Sequence of chain 1.A:
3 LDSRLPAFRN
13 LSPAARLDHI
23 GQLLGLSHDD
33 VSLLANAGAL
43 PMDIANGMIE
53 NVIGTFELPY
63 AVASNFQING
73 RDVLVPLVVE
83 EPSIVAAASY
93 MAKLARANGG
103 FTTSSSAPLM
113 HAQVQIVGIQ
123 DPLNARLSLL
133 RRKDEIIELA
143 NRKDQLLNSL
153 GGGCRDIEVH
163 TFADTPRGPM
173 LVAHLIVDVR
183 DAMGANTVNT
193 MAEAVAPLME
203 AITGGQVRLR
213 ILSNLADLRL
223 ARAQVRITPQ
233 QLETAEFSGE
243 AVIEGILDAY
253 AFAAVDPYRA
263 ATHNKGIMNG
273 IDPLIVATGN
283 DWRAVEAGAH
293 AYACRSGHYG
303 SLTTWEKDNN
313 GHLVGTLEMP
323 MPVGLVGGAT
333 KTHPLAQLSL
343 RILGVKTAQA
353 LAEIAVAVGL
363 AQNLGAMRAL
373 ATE

The small molecule below binds the protein below.
Small molecule (SMILES): C[C@@](O)(CCS)CC(=O)O

Binding-site contacts:
Ligand atom S2 contacts residue ASN271 of chain 1.A at 3.4 Å (h-bond).
Ligand atom C3 contacts residue ALA368 of chain 1.A at 4.5 Å (hydrophobic).
Ligand atom C6 contacts residue GOL1 of chain 1.F at 3.9 Å.
Ligand atom C4 contacts residue THR264 of chain 1.A at 3.5 Å.
Ligand atom C2 contacts residue ASN271 of chain 1.A at 3.7 Å.
Ligand atom C5 contacts residue ALA368 of chain 1.A at 4.0 Å (hydrophobic).
Ligand atom O7 contacts residue ILE213 of chain 1.B at 3.7 Å.
Ligand atom C5 contacts residue HIS265 of chain 1.A at 4.4 Å.
Ligand atom S2 contacts residue ASP283 of chain 1.B at 4.4 Å.
Ligand atom S2 contacts residue LYS267 of chain 1.A at 2.9 Å (salt-bridge).
Ligand atom C5 contacts residue ARG261 of chain 1.A at 3.5 Å.
Ligand atom O3 contacts residue ILE213 of chain 1.B at 3.8 Å.
Ligand atom C1 contacts residue LYS267 of chain 1.A at 4.4 Å.
Ligand atom O3 contacts residue LEU372 of chain 1.A at 3.8 Å.
Ligand atom C5 contacts residue THR264 of chain 1.A at 3.5 Å.
Ligand atom C2 contacts residue GLY268 of chain 1.A at 4.3 Å.
Ligand atom O4 contacts residue THR264 of chain 1.A at 3.8 Å.
Ligand atom C5 contacts residue LEU372 of chain 1.A at 4.1 Å (hydrophobic).
Ligand atom O3 contacts residue THR264 of chain 1.A at 3.4 Å.
Ligand atom C2 contacts residue GOL1 of chain 1.F at 3.7 Å.
Ligand atom S2 contacts residue GOL1 of chain 1.F at 4.5 Å.
Ligand atom C4 contacts residue GLY268 of chain 1.A at 3.7 Å.
Ligand atom C1 contacts residue GOL1 of chain 1.F at 3.7 Å.
Ligand atom C1 contacts residue GLU83 of chain 1.A at 3.6 Å.
Ligand atom C4 contacts residue ALA368 of chain 1.A at 3.9 Å (hydrophobic).
Ligand atom O4 contacts residue LEU372 of chain 1.A at 4.0 Å.
Ligand atom S2 contacts residue GLU83 of chain 1.A at 2.6 Å (salt-bridge).
Ligand atom O7 contacts residue THR264 of chain 1.A at 3.9 Å.
Ligand atom O4 contacts residue HIS265 of chain 1.A at 3.8 Å.
Ligand atom O3 contacts residue ARG261 of chain 1.A at 2.9 Å (salt-bridge).
Ligand atom C1 contacts residue ASN271 of chain 1.A at 3.8 Å.
Ligand atom O4 contacts residue ARG261 of chain 1.A at 2.8 Å (salt-bridge).
Ligand atom C6 contacts residue ALA368 of chain 1.A at 3.9 Å (hydrophobic).
Ligand atom O4 contacts residue ALA368 of chain 1.A at 3.5 Å.

Sequence of chain 1.B:
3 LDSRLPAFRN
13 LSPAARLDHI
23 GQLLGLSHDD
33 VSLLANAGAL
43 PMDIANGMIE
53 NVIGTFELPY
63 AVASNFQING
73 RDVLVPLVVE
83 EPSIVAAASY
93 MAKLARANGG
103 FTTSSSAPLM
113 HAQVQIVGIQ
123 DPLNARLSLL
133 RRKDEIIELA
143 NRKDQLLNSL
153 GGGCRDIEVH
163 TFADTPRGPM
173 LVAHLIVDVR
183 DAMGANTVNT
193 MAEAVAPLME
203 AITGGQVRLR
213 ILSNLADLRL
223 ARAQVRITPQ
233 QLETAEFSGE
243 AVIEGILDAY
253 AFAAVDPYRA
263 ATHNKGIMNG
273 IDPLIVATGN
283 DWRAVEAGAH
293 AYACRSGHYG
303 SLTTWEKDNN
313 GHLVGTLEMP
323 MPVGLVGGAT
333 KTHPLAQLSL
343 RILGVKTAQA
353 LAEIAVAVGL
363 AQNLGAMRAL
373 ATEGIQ